Sequence of chain 40.A:
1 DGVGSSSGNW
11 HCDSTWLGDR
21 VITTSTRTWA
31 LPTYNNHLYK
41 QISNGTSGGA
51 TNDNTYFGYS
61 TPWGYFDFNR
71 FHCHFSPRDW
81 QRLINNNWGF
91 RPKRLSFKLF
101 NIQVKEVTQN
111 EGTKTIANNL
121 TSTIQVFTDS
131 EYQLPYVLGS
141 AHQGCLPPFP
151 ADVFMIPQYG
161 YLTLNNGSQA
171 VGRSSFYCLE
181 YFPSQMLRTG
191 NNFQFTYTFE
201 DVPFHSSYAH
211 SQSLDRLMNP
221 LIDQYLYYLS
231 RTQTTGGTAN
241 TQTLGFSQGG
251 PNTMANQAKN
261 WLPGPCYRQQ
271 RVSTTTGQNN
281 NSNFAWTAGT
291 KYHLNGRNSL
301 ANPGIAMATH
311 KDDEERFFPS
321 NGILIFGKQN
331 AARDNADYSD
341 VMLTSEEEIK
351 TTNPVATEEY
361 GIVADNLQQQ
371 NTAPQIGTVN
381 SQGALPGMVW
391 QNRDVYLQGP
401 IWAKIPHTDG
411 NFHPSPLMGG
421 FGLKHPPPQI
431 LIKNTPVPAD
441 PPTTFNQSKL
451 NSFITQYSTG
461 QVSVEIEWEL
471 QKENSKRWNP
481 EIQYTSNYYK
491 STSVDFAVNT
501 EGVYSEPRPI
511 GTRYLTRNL

Binding-site contacts:
Ligand atom C5 contacts residue SER415 of chain 40.A at 4.1 Å.
Ligand atom N3 contacts residue ASP201 of chain 40.A at 4.1 Å.
Ligand atom N1 contacts residue PRO203 of chain 40.A at 4.1 Å.
Ligand atom N7 contacts residue ASN392 of chain 40.A at 4.2 Å.
Ligand atom C5 contacts residue PRO203 of chain 40.A at 4.0 Å (hydrophobic).
Ligand atom C2' contacts residue PRO414 of chain 40.A at 3.8 Å (hydrophobic).
Ligand atom OP2 contacts residue ASP409 of chain 58.A at 3.2 Å (salt-bridge).
Ligand atom N4 contacts residue VAL202 of chain 40.A at 2.9 Å (h-bond).
Ligand atom C2 contacts residue PRO203 of chain 40.A at 3.9 Å (hydrophobic).
Ligand atom N6 contacts residue GLY420 of chain 40.A at 3.7 Å.
Ligand atom N7 contacts residue HIS413 of chain 40.A at 4.1 Å.
Ligand atom C2' contacts residue PRO203 of chain 40.A at 3.3 Å (hydrophobic).
Ligand atom N6 contacts residue SER415 of chain 40.A at 3.6 Å.
Ligand atom C6 contacts residue VAL202 of chain 40.A at 4.2 Å (hydrophobic).
Ligand atom C4 contacts residue ASP201 of chain 40.A at 3.7 Å.
Ligand atom N7 contacts residue SER415 of chain 40.A at 4.0 Å.
Ligand atom C6 contacts residue PRO203 of chain 40.A at 4.0 Å (hydrophobic).
Ligand atom N6 contacts residue PHE421 of chain 40.A at 3.9 Å.
Ligand atom N1 contacts residue VAL202 of chain 40.A at 3.6 Å.
Ligand atom C6 contacts residue SER415 of chain 40.A at 4.1 Å.
Ligand atom N7 contacts residue PRO203 of chain 40.A at 4.2 Å.
Ligand atom N3 contacts residue PRO414 of chain 40.A at 4.2 Å.
Ligand atom N1 contacts residue PRO203 of chain 40.A at 3.8 Å.
Ligand atom C4 contacts residue PRO203 of chain 40.A at 4.2 Å (hydrophobic).
Ligand atom C1' contacts residue PRO203 of chain 40.A at 4.1 Å (hydrophobic).
Ligand atom C4 contacts residue PRO203 of chain 40.A at 4.1 Å (hydrophobic).
Ligand atom C6 contacts residue PRO203 of chain 40.A at 4.0 Å (hydrophobic).
Ligand atom C4 contacts residue VAL202 of chain 40.A at 3.7 Å (hydrophobic).
Ligand atom C2' contacts residue HIS413 of chain 40.A at 3.8 Å.
Ligand atom C8 contacts residue HIS413 of chain 40.A at 3.8 Å.
Ligand atom C6 contacts residue GLY422 of chain 40.A at 3.8 Å.
Ligand atom C5 contacts residue PRO203 of chain 40.A at 3.9 Å (hydrophobic).
Ligand atom C2 contacts residue VAL202 of chain 40.A at 4.2 Å (hydrophobic).
Ligand atom N1 contacts residue GLY422 of chain 40.A at 3.0 Å (h-bond).
Ligand atom C5 contacts residue VAL202 of chain 40.A at 3.6 Å (hydrophobic).
Ligand atom N6 contacts residue GLY422 of chain 40.A at 3.4 Å (h-bond).
Ligand atom N4 contacts residue ASP201 of chain 40.A at 2.5 Å.
Ligand atom C5 contacts residue ARG91 of chain 40.A at 4.1 Å.
Ligand atom C5 contacts residue ASP201 of chain 40.A at 4.1 Å.
Ligand atom C2 contacts residue GLY422 of chain 40.A at 3.3 Å.

This protein binds this small molecule.
Small molecule (SMILES): Nc1ccn([C@H]2C[C@H](O[P](=O)(O)OC[C@H]3O[C@@H](n4cnc5c(N)ncnc54)C[C@@H]3O)[C@@H](COP(=O)(O)O)O2)c(=O)n1

Sequence of chain 58.A:
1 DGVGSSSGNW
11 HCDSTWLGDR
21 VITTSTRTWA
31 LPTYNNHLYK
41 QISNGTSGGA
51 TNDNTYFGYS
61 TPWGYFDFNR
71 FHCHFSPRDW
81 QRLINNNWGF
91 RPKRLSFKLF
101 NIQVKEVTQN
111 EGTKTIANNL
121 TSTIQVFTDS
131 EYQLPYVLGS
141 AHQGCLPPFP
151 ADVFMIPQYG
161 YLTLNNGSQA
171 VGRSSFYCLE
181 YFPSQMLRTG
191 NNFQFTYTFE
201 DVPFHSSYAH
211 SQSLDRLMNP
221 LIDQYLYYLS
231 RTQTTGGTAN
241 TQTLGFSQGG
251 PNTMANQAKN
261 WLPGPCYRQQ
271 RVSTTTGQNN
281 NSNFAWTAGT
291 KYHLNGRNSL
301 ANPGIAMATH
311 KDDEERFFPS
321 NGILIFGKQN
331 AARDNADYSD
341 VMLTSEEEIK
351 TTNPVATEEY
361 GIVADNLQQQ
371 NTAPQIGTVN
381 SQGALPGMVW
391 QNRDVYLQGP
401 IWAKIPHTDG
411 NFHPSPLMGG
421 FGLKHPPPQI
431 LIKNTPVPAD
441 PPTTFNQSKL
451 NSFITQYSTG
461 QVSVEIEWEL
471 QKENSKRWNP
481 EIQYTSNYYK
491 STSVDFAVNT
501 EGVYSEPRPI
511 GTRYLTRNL